Sequence of chain 1.B:
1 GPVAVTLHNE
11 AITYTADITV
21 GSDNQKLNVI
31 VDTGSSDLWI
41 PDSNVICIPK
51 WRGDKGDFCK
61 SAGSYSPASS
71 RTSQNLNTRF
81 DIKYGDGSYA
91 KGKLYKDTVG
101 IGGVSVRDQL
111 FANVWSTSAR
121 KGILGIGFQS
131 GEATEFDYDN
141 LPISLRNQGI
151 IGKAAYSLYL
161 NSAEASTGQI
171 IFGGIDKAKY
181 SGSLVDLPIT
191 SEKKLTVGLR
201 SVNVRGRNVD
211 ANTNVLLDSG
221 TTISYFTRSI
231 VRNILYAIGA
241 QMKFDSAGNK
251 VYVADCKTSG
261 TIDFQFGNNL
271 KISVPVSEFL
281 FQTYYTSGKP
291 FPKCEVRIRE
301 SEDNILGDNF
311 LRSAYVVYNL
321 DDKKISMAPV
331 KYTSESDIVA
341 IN

This protein binds this small molecule.
Small molecule (SMILES): CC(C)CC(=O)N[C@H](C(=O)N[C@H](C(=O)N[C@@H](CC(C)C)[C@@H](O)CC(=O)N[C@@H](C)C(=O)N[C@@H](CC(C)C)[C@@H](O)CC(=O)O)C(C)C)C(C)C

Binding-site contacts:
Ligand atom CB contacts residue ASP86 of chain 1.B at 3.6 Å.
Ligand atom CA contacts residue LYS83 of chain 1.B at 3.6 Å.
Ligand atom O contacts residue TYR84 of chain 1.B at 3.4 Å.
Ligand atom N contacts residue LYS83 of chain 1.B at 3.2 Å (salt-bridge).
Ligand atom O contacts residue THR221 of chain 1.B at 3.5 Å.
Ligand atom CA contacts residue THR222 of chain 1.B at 3.4 Å.
Ligand atom CH contacts residue ASP32 of chain 1.B at 3.1 Å.
Ligand atom O contacts residue GLY85 of chain 1.B at 3.1 Å (h-bond).
Ligand atom CM contacts residue GLY34 of chain 1.B at 3.4 Å.
Ligand atom CG2 contacts residue THR222 of chain 1.B at 3.5 Å.
Ligand atom O contacts residue ASP86 of chain 1.B at 3.3 Å (salt-bridge).
Ligand atom OXT contacts residue LYS194 of chain 1.B at 3.6 Å (salt-bridge).
Ligand atom OH contacts residue LYS83 of chain 1.B at 3.3 Å (salt-bridge).
Ligand atom O contacts residue TRP51 of chain 1.B at 3.5 Å.
Ligand atom N contacts residue ASP86 of chain 1.B at 3.3 Å (salt-bridge).
Ligand atom N contacts residue THR222 of chain 1.B at 3.0 Å (h-bond).
Ligand atom CG contacts residue GLY220 of chain 1.B at 3.5 Å.
Ligand atom CB contacts residue ASP32 of chain 1.B at 3.3 Å.
Ligand atom CA contacts residue THR221 of chain 1.B at 3.6 Å.
Ligand atom OH contacts residue GLY220 of chain 1.B at 3.4 Å (h-bond).
Ligand atom CD1 contacts residue ASP86 of chain 1.B at 3.6 Å.
Ligand atom N contacts residue GLY34 of chain 1.B at 2.8 Å (h-bond).
Ligand atom CB contacts residue GLY34 of chain 1.B at 3.5 Å.
Ligand atom CD1 contacts residue TYR84 of chain 1.B at 3.3 Å (hydrophobic).
Ligand atom OH contacts residue ASP218 of chain 1.B at 2.3 Å (salt-bridge).
Ligand atom CD1 contacts residue LYS83 of chain 1.B at 2.7 Å.
Ligand atom OH contacts residue ASP32 of chain 1.B at 2.5 Å (salt-bridge).
Ligand atom CG2 contacts residue TYR225 of chain 1.B at 3.2 Å (hydrophobic).
Ligand atom N contacts residue GLY220 of chain 1.B at 3.1 Å (h-bond).
Ligand atom CA contacts residue ASP86 of chain 1.B at 3.5 Å.
Ligand atom CD2 contacts residue GLY85 of chain 1.B at 3.5 Å.
Ligand atom CG1 contacts residue ARG297 of chain 1.B at 3.2 Å.
Ligand atom C contacts residue GLY34 of chain 1.B at 3.6 Å.
Ligand atom O contacts residue THR222 of chain 1.B at 3.1 Å (h-bond).
Ligand atom CB contacts residue GLY220 of chain 1.B at 3.5 Å.
Ligand atom CG2 contacts residue ILE12 of chain 1.B at 3.5 Å (hydrophobic).
Ligand atom O contacts residue TYR84 of chain 1.B at 3.2 Å.
Ligand atom CH contacts residue ASP218 of chain 1.B at 3.5 Å.
Ligand atom O contacts residue GLY85 of chain 1.B at 2.7 Å (h-bond).
Ligand atom CG2 contacts residue ARG299 of chain 1.B at 3.5 Å.